Binding-site contacts:
Ligand atom C9 contacts residue ALA62 of chain 1.A at 3.6 Å (hydrophobic).
Ligand atom N24 contacts residue MET120 of chain 1.A at 3.2 Å (h-bond).
Ligand atom C12 contacts residue THR117 of chain 1.A at 3.6 Å.
Ligand atom C26 contacts residue GLY121 of chain 1.A at 3.5 Å.
Ligand atom C23 contacts residue GLU82 of chain 1.A at 3.8 Å.
Ligand atom C11 contacts residue TYR46 of chain 1.A at 3.7 Å (hydrophobic).
Ligand atom C19 contacts residue GLU82 of chain 1.A at 3.8 Å.
Ligand atom C4 contacts residue THR117 of chain 1.A at 3.6 Å.
Ligand atom C13 contacts residue GLU82 of chain 1.A at 3.8 Å.
Ligand atom O21 contacts residue TYR46 of chain 1.A at 3.7 Å.
Ligand atom C22 contacts residue ASP179 of chain 1.A at 3.6 Å.
Ligand atom O17 contacts residue LEU178 of chain 1.A at 3.6 Å.
Ligand atom N20 contacts residue LEU119 of chain 1.A at 3.8 Å.
Ligand atom C26 contacts residue TYR46 of chain 1.A at 3.7 Å (hydrophobic).
Ligand atom C14 contacts residue GLU82 of chain 1.A at 3.2 Å.
Ligand atom C14 contacts residue LEU86 of chain 1.A at 3.7 Å (hydrophobic).
Ligand atom C8 contacts residue LYS64 of chain 1.A at 3.9 Å.
Ligand atom C13 contacts residue ASP179 of chain 1.A at 3.8 Å.
Ligand atom C19 contacts residue ASP179 of chain 1.A at 3.6 Å.
Ligand atom N16 contacts residue GLU82 of chain 1.A at 2.9 Å (salt-bridge).
Ligand atom N24 contacts residue GLY121 of chain 1.A at 2.9 Å (h-bond).
Ligand atom C2 contacts residue THR117 of chain 1.A at 3.8 Å.
Ligand atom C26 contacts residue ALA122 of chain 1.A at 3.5 Å (hydrophobic).
Ligand atom C9 contacts residue THR117 of chain 1.A at 3.4 Å.
Ligand atom C8 contacts residue THR117 of chain 1.A at 3.8 Å.
Ligand atom N20 contacts residue GLY121 of chain 1.A at 3.8 Å.
Ligand atom N24 contacts residue ALA122 of chain 1.A at 3.8 Å.
Ligand atom C12 contacts residue HIS118 of chain 1.A at 3.4 Å.
Ligand atom C19 contacts residue LEU182 of chain 1.A at 3.6 Å (hydrophobic).
Ligand atom O17 contacts residue ILE95 of chain 1.A at 3.6 Å.
Ligand atom C22 contacts residue PHE180 of chain 1.A at 3.5 Å (hydrophobic).
Ligand atom C25 contacts residue LEU119 of chain 1.A at 3.9 Å (hydrophobic).
Ligand atom N20 contacts residue MET120 of chain 1.A at 3.0 Å (h-bond).
Ligand atom C6 contacts residue THR117 of chain 1.A at 3.0 Å.
Ligand atom C25 contacts residue GLY121 of chain 1.A at 3.7 Å.
Ligand atom O17 contacts residue ASP179 of chain 1.A at 2.7 Å (salt-bridge).
Ligand atom N24 contacts residue LEU119 of chain 1.A at 3.8 Å.
Ligand atom C6 contacts residue ILE95 of chain 1.A at 3.8 Å (hydrophobic).
Ligand atom C10 contacts residue LEU178 of chain 1.A at 3.9 Å (hydrophobic).
Ligand atom C7 contacts residue GLU82 of chain 1.A at 3.8 Å.

Sequence of chain 1.A:
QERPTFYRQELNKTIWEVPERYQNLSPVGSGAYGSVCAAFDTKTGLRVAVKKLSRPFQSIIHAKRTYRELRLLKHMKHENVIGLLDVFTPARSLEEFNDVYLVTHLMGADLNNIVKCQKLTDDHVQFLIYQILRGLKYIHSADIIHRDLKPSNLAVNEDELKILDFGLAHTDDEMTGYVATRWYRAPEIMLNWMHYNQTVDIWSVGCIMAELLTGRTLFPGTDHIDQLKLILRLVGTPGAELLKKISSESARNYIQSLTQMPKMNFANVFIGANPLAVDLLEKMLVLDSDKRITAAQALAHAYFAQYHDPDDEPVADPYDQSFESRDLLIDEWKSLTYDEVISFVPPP

The small molecule below binds the protein below.
Small molecule (SMILES): Cc1nnc(-c2ccc(-c3cc(C(=O)NC4CC4)ccc3C)c(C)c2)o1